Sequence of chain 3.A:
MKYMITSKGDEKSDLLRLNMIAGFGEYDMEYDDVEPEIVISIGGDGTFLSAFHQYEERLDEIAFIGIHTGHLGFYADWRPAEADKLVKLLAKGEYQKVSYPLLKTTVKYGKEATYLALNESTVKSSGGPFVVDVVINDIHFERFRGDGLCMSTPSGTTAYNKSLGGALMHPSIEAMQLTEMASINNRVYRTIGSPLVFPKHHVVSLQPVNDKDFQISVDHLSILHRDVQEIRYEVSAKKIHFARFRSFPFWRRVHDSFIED

A small-molecule ligand and the protein it binds are described below.
Small molecule (SMILES): CSC[C@H]1O[C@@H](n2cnc3c(N)ncnc32)[C@H](O)[C@@H]1O

Sequence of chain 2.A:
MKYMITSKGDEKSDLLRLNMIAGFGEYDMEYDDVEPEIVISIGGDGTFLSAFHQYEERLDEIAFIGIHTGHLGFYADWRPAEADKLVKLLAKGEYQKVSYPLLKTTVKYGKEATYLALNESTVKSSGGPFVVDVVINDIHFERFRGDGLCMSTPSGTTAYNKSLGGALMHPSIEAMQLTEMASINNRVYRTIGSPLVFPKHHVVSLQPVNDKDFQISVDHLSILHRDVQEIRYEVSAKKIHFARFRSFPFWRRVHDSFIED

Binding-site contacts:
Ligand atom N6 contacts residue TYR75 of chain 2.A at 3.5 Å (h-bond).
Ligand atom S5' contacts residue MTA1 of chain 2.C at 3.9 Å.
Ligand atom N3 contacts residue PHE74 of chain 2.A at 3.8 Å.
Ligand atom N6 contacts residue ALA162 of chain 2.A at 3.9 Å.
Ligand atom C5 contacts residue ALA162 of chain 2.A at 3.7 Å (hydrophobic).
Ligand atom O3' contacts residue TYR192 of chain 3.A at 3.8 Å.
Ligand atom C2 contacts residue PHE74 of chain 2.A at 3.1 Å (hydrophobic).
Ligand atom O3' contacts residue HIS71 of chain 2.A at 4.1 Å.
Ligand atom N6 contacts residue THR161 of chain 2.A at 3.7 Å.
Ligand atom C2 contacts residue ALA162 of chain 2.A at 4.0 Å (hydrophobic).
Ligand atom C5' contacts residue MTA1 of chain 2.C at 3.3 Å.
Ligand atom C8 contacts residue ASN122 of chain 2.A at 3.9 Å.
Ligand atom N6 contacts residue SER158 of chain 2.A at 3.0 Å (h-bond).
Ligand atom C6 contacts residue SER158 of chain 2.A at 4.0 Å.
Ligand atom N7 contacts residue ASN122 of chain 2.A at 3.0 Å (h-bond).
Ligand atom N1 contacts residue PHE74 of chain 2.A at 3.4 Å.
Ligand atom N6 contacts residue ASN122 of chain 2.A at 2.9 Å (h-bond).
Ligand atom C6 contacts residue ALA162 of chain 2.A at 3.6 Å (hydrophobic).
Ligand atom N1 contacts residue THR161 of chain 2.A at 2.6 Å (h-bond).
Ligand atom C4 contacts residue ASP45 of chain 2.A at 3.6 Å.
Ligand atom C2' contacts residue MTA1 of chain 2.C at 3.6 Å.
Ligand atom C5 contacts residue ASN122 of chain 2.A at 3.9 Å.
Ligand atom N1 contacts residue ALA162 of chain 2.A at 3.6 Å.
Ligand atom C4 contacts residue ALA162 of chain 2.A at 4.1 Å (hydrophobic).
Ligand atom C8 contacts residue MTA1 of chain 2.C at 3.2 Å.
Ligand atom N7 contacts residue ASP45 of chain 2.A at 3.9 Å.
Ligand atom C5 contacts residue ASP45 of chain 2.A at 3.8 Å.
Ligand atom N7 contacts residue MTA1 of chain 2.C at 4.0 Å.
Ligand atom N9 contacts residue MTA1 of chain 2.C at 4.1 Å.
Ligand atom C6 contacts residue ASN122 of chain 2.A at 4.0 Å.
Ligand atom N3 contacts residue THR161 of chain 2.A at 3.9 Å.
Ligand atom C6 contacts residue THR161 of chain 2.A at 3.6 Å.
Ligand atom O2' contacts residue MTA1 of chain 2.C at 4.0 Å.
Ligand atom O2' contacts residue ASP45 of chain 2.A at 3.6 Å.
Ligand atom C2 contacts residue THR161 of chain 2.A at 3.3 Å.
Ligand atom N9 contacts residue ASP45 of chain 2.A at 3.6 Å (salt-bridge).
Ligand atom C8 contacts residue ASP45 of chain 2.A at 3.6 Å.
Ligand atom CS contacts residue TYR192 of chain 3.A at 3.7 Å (hydrophobic).
Ligand atom N7 contacts residue ALA162 of chain 2.A at 4.1 Å.
Ligand atom C1' contacts residue ASP45 of chain 2.A at 4.1 Å.